Sequence of chain 1.E:
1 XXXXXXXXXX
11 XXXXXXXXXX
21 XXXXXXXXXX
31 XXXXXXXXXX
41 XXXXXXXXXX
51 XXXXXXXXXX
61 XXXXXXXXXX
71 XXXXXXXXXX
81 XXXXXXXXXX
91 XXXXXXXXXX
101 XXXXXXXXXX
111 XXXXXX

Sequence of chain 1.G:
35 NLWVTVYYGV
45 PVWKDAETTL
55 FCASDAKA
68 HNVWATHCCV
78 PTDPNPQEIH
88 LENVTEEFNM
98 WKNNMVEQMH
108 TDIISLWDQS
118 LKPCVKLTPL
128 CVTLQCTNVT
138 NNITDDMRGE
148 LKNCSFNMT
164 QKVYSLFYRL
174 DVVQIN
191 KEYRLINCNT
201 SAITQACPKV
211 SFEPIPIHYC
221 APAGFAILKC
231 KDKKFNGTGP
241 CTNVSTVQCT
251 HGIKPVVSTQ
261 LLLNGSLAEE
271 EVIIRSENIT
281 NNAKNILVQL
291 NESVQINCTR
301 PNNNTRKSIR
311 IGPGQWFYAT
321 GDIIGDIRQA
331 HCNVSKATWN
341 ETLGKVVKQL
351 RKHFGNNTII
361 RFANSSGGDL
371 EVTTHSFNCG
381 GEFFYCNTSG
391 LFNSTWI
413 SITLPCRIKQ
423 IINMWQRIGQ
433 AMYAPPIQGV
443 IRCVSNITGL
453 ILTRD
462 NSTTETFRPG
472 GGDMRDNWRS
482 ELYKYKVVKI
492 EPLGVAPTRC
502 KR

This protein binds this small molecule.
Small molecule (SMILES): CC(=O)N[C@H]1[C@H](O[C@H]2[C@H](O)[C@@H](NC(C)=O)CO[C@@H]2CO)O[C@H](CO)[C@@H](O)[C@@H]1O

Binding-site contacts:
Ligand atom C7 contacts residue ILE178 of chain 1.G at 4.1 Å (hydrophobic).
Ligand atom O7 contacts residue ASN199 of chain 1.G at 3.6 Å.
Ligand atom C7 contacts residue ASN199 of chain 1.G at 3.5 Å.
Ligand atom C8 contacts residue ARG194 of chain 1.G at 3.5 Å.
Ligand atom C1 contacts residue ASN199 of chain 1.G at 1.5 Å.
Ligand atom C2 contacts residue ASN199 of chain 1.G at 2.6 Å.
Ligand atom O5 contacts residue ASN199 of chain 1.G at 2.4 Å (h-bond).
Ligand atom C5 contacts residue ASN199 of chain 1.G at 3.8 Å.
Ligand atom C6 contacts residue ASN199 of chain 1.G at 4.0 Å.
Ligand atom C3 contacts residue ASN199 of chain 1.G at 3.9 Å.
Ligand atom O6 contacts residue ARG194 of chain 1.G at 3.1 Å (salt-bridge).
Ligand atom O7 contacts residue ILE178 of chain 1.G at 3.7 Å.
Ligand atom C8 contacts residue UNK55 of chain 1.E at 4.2 Å.
Ligand atom C8 contacts residue THR200 of chain 1.G at 4.0 Å.
Ligand atom O7 contacts residue ASN179 of chain 1.G at 4.0 Å.
Ligand atom C7 contacts residue THR200 of chain 1.G at 4.2 Å.
Ligand atom C6 contacts residue ARG194 of chain 1.G at 3.5 Å.
Ligand atom N2 contacts residue ASN199 of chain 1.G at 3.0 Å (h-bond).
Ligand atom C8 contacts residue ILE178 of chain 1.G at 3.7 Å (hydrophobic).
Ligand atom C1 contacts residue THR200 of chain 1.G at 4.2 Å.
Ligand atom C4 contacts residue ASN199 of chain 1.G at 4.4 Å.
Ligand atom C7 contacts residue UNK54 of chain 1.E at 4.4 Å.
Ligand atom N2 contacts residue THR200 of chain 1.G at 3.9 Å.
Ligand atom O6 contacts residue ASN199 of chain 1.G at 3.2 Å (h-bond).
Ligand atom C8 contacts residue UNK54 of chain 1.E at 3.1 Å.
Ligand atom C8 contacts residue ASN179 of chain 1.G at 4.3 Å.